This protein binds this small molecule.
Small molecule (SMILES): Nc1nc2c(ncn2[C@@H]2O[C@H](CO[P](=O)(O)O[P](=O)(O)NP(=O)(O)O)[C@@H](O)[C@H]2O)c(=O)[nH]1

Sequence of chain 1.I:
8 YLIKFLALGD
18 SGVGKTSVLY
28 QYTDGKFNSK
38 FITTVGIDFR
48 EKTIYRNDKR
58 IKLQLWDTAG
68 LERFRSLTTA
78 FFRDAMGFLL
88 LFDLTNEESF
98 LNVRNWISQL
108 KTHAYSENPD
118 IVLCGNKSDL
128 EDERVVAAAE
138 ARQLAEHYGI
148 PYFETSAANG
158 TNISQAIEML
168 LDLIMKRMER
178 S

Binding-site contacts:
Ligand atom N1 contacts residue ASP126 of chain 1.I at 3.2 Å (salt-bridge).
Ligand atom PG contacts residue MG1 of chain 1.GA at 3.4 Å.
Ligand atom O2A contacts residue SER24 of chain 1.I at 2.2 Å (h-bond).
Ligand atom O1B contacts residue LYS22 of chain 1.I at 3.0 Å.
Ligand atom O2B contacts residue MG1 of chain 1.GA at 2.0 Å.
Ligand atom O2G contacts residue SER18 of chain 1.I at 3.1 Å.
Ligand atom O6 contacts residue ASP126 of chain 1.I at 3.4 Å (salt-bridge).
Ligand atom PB contacts residue MG1 of chain 1.GA at 3.1 Å.
Ligand atom O1G contacts residue SER18 of chain 1.I at 2.6 Å (h-bond).
Ligand atom O2G contacts residue ASP17 of chain 1.I at 3.4 Å (salt-bridge).
Ligand atom C6 contacts residue LYS124 of chain 1.I at 3.7 Å.
Ligand atom O3A contacts residue GLY21 of chain 1.I at 2.9 Å.
Ligand atom C8 contacts residue SER24 of chain 1.I at 3.6 Å.
Ligand atom PA contacts residue SER24 of chain 1.I at 3.5 Å.
Ligand atom N2 contacts residue ASP126 of chain 1.I at 3.2 Å (salt-bridge).
Ligand atom O3G contacts residue THR41 of chain 1.I at 3.0 Å (h-bond).
Ligand atom O1B contacts residue VAL20 of chain 1.I at 3.6 Å.
Ligand atom O6 contacts residue SER153 of chain 1.I at 3.6 Å (h-bond).
Ligand atom O5' contacts residue GLY21 of chain 1.I at 3.5 Å.
Ligand atom PB contacts residue THR23 of chain 1.I at 3.6 Å.
Ligand atom PB contacts residue LYS22 of chain 1.I at 3.5 Å.
Ligand atom C8 contacts residue GLY21 of chain 1.I at 3.4 Å.
Ligand atom O2B contacts residue LYS22 of chain 1.I at 3.5 Å.
Ligand atom O6 contacts residue LYS124 of chain 1.I at 3.3 Å.
Ligand atom N3B contacts residue MG1 of chain 1.GA at 3.3 Å.
Ligand atom O2A contacts residue GLY21 of chain 1.I at 3.6 Å.
Ligand atom O2B contacts residue THR23 of chain 1.I at 2.2 Å (h-bond).
Ligand atom N7 contacts residue GLY21 of chain 1.I at 3.7 Å.
Ligand atom PA contacts residue GLY21 of chain 1.I at 3.6 Å.
Ligand atom O6 contacts residue ALA154 of chain 1.I at 3.1 Å (h-bond).
Ligand atom O6 contacts residue ASN123 of chain 1.I at 3.6 Å (h-bond).
Ligand atom O2G contacts residue LYS22 of chain 1.I at 3.3 Å.
Ligand atom N3B contacts residue GLY19 of chain 1.I at 3.7 Å.
Ligand atom O2' contacts residue SER36 of chain 1.I at 2.9 Å (h-bond).
Ligand atom O1G contacts residue THR40 of chain 1.I at 3.6 Å.
Ligand atom O2G contacts residue GLY67 of chain 1.I at 3.3 Å.
Ligand atom O3G contacts residue MG1 of chain 1.GA at 2.5 Å.
Ligand atom O1B contacts residue GLY21 of chain 1.I at 3.0 Å (h-bond).
Ligand atom N7 contacts residue ASN123 of chain 1.I at 3.1 Å (h-bond).
Ligand atom O3A contacts residue LYS22 of chain 1.I at 3.4 Å (salt-bridge).